A small-molecule ligand and the protein it binds are described below.
Small molecule (SMILES): Nc1ncnc2c1ncn2[C@@H]1O[C@H](CO[P](=O)(O)O[P](=O)(O)NP(=O)(O)O)[C@@H](O)[C@H]1O

Sequence of chain 4.A:
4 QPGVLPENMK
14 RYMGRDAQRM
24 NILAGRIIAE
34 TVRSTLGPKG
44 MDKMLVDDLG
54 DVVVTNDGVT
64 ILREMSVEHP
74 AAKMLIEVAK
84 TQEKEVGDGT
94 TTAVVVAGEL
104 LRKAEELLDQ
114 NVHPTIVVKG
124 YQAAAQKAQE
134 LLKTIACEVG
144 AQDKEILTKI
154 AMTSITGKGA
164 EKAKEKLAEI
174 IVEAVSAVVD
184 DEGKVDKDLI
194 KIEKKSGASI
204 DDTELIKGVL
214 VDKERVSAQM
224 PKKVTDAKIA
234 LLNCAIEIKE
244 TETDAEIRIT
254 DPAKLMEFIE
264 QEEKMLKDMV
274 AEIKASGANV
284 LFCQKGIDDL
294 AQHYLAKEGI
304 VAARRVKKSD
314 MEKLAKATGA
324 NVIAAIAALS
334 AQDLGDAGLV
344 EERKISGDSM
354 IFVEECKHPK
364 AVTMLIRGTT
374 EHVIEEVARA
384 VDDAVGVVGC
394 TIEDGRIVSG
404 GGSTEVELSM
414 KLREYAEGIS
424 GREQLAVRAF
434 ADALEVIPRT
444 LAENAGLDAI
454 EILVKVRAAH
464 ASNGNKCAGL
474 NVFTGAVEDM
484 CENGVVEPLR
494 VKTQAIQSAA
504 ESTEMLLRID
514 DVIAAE

Binding-site contacts:
Ligand atom N1 contacts residue VAL475 of chain 4.A at 3.6 Å (h-bond).
Ligand atom O1B contacts residue GLY92 of chain 4.A at 2.9 Å (h-bond).
Ligand atom PA contacts residue MG1 of chain 4.E at 3.4 Å.
Ligand atom O2G contacts residue ASP60 of chain 4.A at 3.2 Å.
Ligand atom O1B contacts residue ASP91 of chain 4.A at 2.8 Å (salt-bridge).
Ligand atom O2B contacts residue THR95 of chain 4.A at 2.7 Å (h-bond).
Ligand atom O3G contacts residue LYS161 of chain 4.A at 3.1 Å (salt-bridge).
Ligand atom O1A contacts residue MG1 of chain 4.E at 2.1 Å.
Ligand atom N3B contacts residue THR94 of chain 4.A at 3.1 Å (h-bond).
Ligand atom O3G contacts residue ASP91 of chain 4.A at 3.0 Å (salt-bridge).
Ligand atom O4' contacts residue GLY40 of chain 4.A at 3.4 Å.
Ligand atom C2 contacts residue LEU473 of chain 4.A at 3.5 Å (hydrophobic).
Ligand atom O2A contacts residue GLY160 of chain 4.A at 3.1 Å (h-bond).
Ligand atom PG contacts residue THR93 of chain 4.A at 3.4 Å.
Ligand atom O2G contacts residue LYS161 of chain 4.A at 3.4 Å (salt-bridge).
Ligand atom O2A contacts residue THR38 of chain 4.A at 3.4 Å (h-bond).
Ligand atom O2G contacts residue THR93 of chain 4.A at 3.5 Å (h-bond).
Ligand atom PG contacts residue MG1 of chain 4.E at 3.5 Å.
Ligand atom O2B contacts residue THR94 of chain 4.A at 3.5 Å (h-bond).
Ligand atom PB contacts residue MG1 of chain 4.E at 3.3 Å.
Ligand atom O2' contacts residue GLU490 of chain 4.A at 2.8 Å (salt-bridge).
Ligand atom O1B contacts residue MG1 of chain 4.E at 2.3 Å.
Ligand atom O2A contacts residue ASN59 of chain 4.A at 3.6 Å (h-bond).
Ligand atom O5' contacts residue GLY40 of chain 4.A at 3.1 Å (h-bond).
Ligand atom O3G contacts residue MG1 of chain 4.E at 2.2 Å.
Ligand atom N1 contacts residue ASN474 of chain 4.A at 3.4 Å (h-bond).
Ligand atom C5 contacts residue PRO41 of chain 4.A at 3.4 Å (hydrophobic).
Ligand atom O2G contacts residue ASN59 of chain 4.A at 3.4 Å (h-bond).
Ligand atom O1G contacts residue THR93 of chain 4.A at 2.6 Å (h-bond).
Ligand atom N6 contacts residue PHE476 of chain 4.A at 3.2 Å.
Ligand atom N6 contacts residue ASN474 of chain 4.A at 3.5 Å (h-bond).
Ligand atom O2' contacts residue GLY404 of chain 4.A at 2.8 Å (h-bond).
Ligand atom O2B contacts residue GLY92 of chain 4.A at 3.1 Å.
Ligand atom O2A contacts residue GLY40 of chain 4.A at 3.0 Å (h-bond).
Ligand atom N7 contacts residue PRO41 of chain 4.A at 3.4 Å.
Ligand atom N3 contacts residue GLY404 of chain 4.A at 3.3 Å.
Ligand atom C2' contacts residue GLU490 of chain 4.A at 3.4 Å.
Ligand atom O3A contacts residue LEU39 of chain 4.A at 3.4 Å.
Ligand atom O1A contacts residue GLY160 of chain 4.A at 3.5 Å (h-bond).
Ligand atom O2G contacts residue GLY61 of chain 4.A at 2.6 Å (h-bond).